A small-molecule ligand and the protein it binds are described below.
Small molecule (SMILES): OC[C@H]1O[C@@H](S)[C@H](O)[C@@H](O)[C@@H]1O

Binding-site contacts:
Ligand atom O3 contacts residue TRP376 of chain 1.A at 4.2 Å.
Ligand atom C5 contacts residue GLC1 of chain 1.M at 4.4 Å.
Ligand atom C6 contacts residue ARG394 of chain 1.A at 3.8 Å.
Ligand atom C2 contacts residue GS11 of chain 1.L at 4.1 Å.
Ligand atom O5 contacts residue ARG394 of chain 1.A at 3.5 Å (salt-bridge).
Ligand atom C3 contacts residue TRP376 of chain 1.A at 4.5 Å (hydrophobic).
Ligand atom O5 contacts residue GLC1 of chain 1.M at 3.3 Å.
Ligand atom O6 contacts residue ARG267 of chain 1.A at 4.2 Å.
Ligand atom C2 contacts residue GLC1 of chain 1.M at 4.1 Å.
Ligand atom C1 contacts residue TYR381 of chain 1.A at 4.4 Å (hydrophobic).
Ligand atom S1 contacts residue ARG394 of chain 1.A at 3.7 Å.
Ligand atom C6 contacts residue ARG267 of chain 1.A at 3.9 Å.
Ligand atom C4 contacts residue GS11 of chain 1.L at 1.8 Å.
Ligand atom S1 contacts residue TYR381 of chain 1.A at 3.9 Å.
Ligand atom C2 contacts residue TRP376 of chain 1.A at 4.3 Å (hydrophobic).
Ligand atom C5 contacts residue GS11 of chain 1.L at 2.7 Å.
Ligand atom C6 contacts residue ASP262 of chain 1.A at 4.2 Å.
Ligand atom O2 contacts residue TYR381 of chain 1.A at 3.5 Å.
Ligand atom C1 contacts residue GLC1 of chain 1.M at 2.7 Å.
Ligand atom O6 contacts residue TRP376 of chain 1.A at 3.8 Å.
Ligand atom C4 contacts residue TRP376 of chain 1.A at 4.3 Å (hydrophobic).
Ligand atom O5 contacts residue GS11 of chain 1.L at 4.0 Å.
Ligand atom C3 contacts residue GS11 of chain 1.L at 2.7 Å.
Ligand atom C4 contacts residue ARG251 of chain 1.A at 4.2 Å.
Ligand atom C6 contacts residue GS11 of chain 1.L at 3.3 Å.
Ligand atom O6 contacts residue ARG394 of chain 1.A at 2.9 Å (salt-bridge).
Ligand atom O2 contacts residue GLC1 of chain 1.M at 3.9 Å.
Ligand atom O2 contacts residue ARG251 of chain 1.A at 4.3 Å.
Ligand atom S1 contacts residue GLC1 of chain 1.M at 1.8 Å.
Ligand atom C3 contacts residue ARG251 of chain 1.A at 3.5 Å.
Ligand atom C2 contacts residue TYR381 of chain 1.A at 3.7 Å (hydrophobic).
Ligand atom O3 contacts residue GS11 of chain 1.L at 2.9 Å (h-bond).
Ligand atom C1 contacts residue GS11 of chain 1.L at 4.3 Å.
Ligand atom O3 contacts residue ARG251 of chain 1.A at 3.6 Å.
Ligand atom O6 contacts residue GS11 of chain 1.L at 3.9 Å.
Ligand atom C1 contacts residue ARG394 of chain 1.A at 4.4 Å.
Ligand atom O6 contacts residue ASP262 of chain 1.A at 4.3 Å.
Ligand atom C5 contacts residue ARG394 of chain 1.A at 4.2 Å.
Ligand atom S1 contacts residue PRO382 of chain 1.A at 4.2 Å.

Sequence of chain 1.A:
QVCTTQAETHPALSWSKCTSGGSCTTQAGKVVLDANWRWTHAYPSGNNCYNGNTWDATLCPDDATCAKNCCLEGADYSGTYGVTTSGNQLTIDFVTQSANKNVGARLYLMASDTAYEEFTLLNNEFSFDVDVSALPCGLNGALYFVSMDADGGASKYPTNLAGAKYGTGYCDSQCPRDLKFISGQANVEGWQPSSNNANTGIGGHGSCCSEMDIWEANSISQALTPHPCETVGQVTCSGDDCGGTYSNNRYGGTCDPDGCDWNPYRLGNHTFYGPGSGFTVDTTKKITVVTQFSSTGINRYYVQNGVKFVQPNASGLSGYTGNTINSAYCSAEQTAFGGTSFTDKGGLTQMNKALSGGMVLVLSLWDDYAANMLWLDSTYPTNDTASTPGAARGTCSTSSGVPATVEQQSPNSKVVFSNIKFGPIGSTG